The protein below binds the small molecule below.
Small molecule (SMILES): C=C(C)[C@H]1CN[C@H](C(=O)O)[C@H]1CC(=O)O

Binding-site contacts:
Ligand atom CG1 contacts residue THR645 of chain 1.C at 3.1 Å.
Ligand atom O contacts residue ARG480 of chain 1.C at 3.0 Å (salt-bridge).
Ligand atom O contacts residue GLY643 of chain 1.C at 3.6 Å.
Ligand atom CB contacts residue GLU695 of chain 1.C at 3.9 Å.
Ligand atom N contacts residue PRO473 of chain 1.C at 3.4 Å (h-bond).
Ligand atom N contacts residue THR475 of chain 1.C at 3.1 Å (h-bond).
Ligand atom CA contacts residue SER644 of chain 1.C at 3.9 Å.
Ligand atom OXT contacts residue LEU474 of chain 1.C at 3.9 Å.
Ligand atom OXT contacts residue THR475 of chain 1.C at 2.8 Å (h-bond).
Ligand atom C contacts residue ARG480 of chain 1.C at 3.7 Å.
Ligand atom N contacts residue GLU695 of chain 1.C at 2.9 Å (salt-bridge).
Ligand atom OXT contacts residue TYR445 of chain 1.C at 3.7 Å.
Ligand atom OD1 contacts residue THR645 of chain 1.C at 2.8 Å (h-bond).
Ligand atom OXT contacts residue ARG480 of chain 1.C at 3.0 Å (salt-bridge).
Ligand atom CD1 contacts residue MET698 of chain 1.C at 3.8 Å (hydrophobic).
Ligand atom CA contacts residue GLU695 of chain 1.C at 3.3 Å.
Ligand atom OD2 contacts residue THR645 of chain 1.C at 2.3 Å (h-bond).
Ligand atom O contacts residue SER644 of chain 1.C at 3.0 Å (h-bond).
Ligand atom CA contacts residue THR475 of chain 1.C at 3.1 Å.
Ligand atom OD1 contacts residue GLY643 of chain 1.C at 3.1 Å.
Ligand atom CD2 contacts residue LEU640 of chain 1.C at 3.9 Å (hydrophobic).
Ligand atom CG1 contacts residue GLU695 of chain 1.C at 3.5 Å.
Ligand atom C contacts residue SER644 of chain 1.C at 3.1 Å.
Ligand atom CD1 contacts residue TYR445 of chain 1.C at 3.7 Å (hydrophobic).
Ligand atom CD contacts residue GLU695 of chain 1.C at 3.5 Å.
Ligand atom C contacts residue THR475 of chain 1.C at 3.2 Å.
Ligand atom CB1 contacts residue GLU695 of chain 1.C at 3.2 Å.
Ligand atom CG1 contacts residue SER644 of chain 1.C at 3.8 Å.
Ligand atom CG contacts residue TYR445 of chain 1.C at 3.5 Å (hydrophobic).
Ligand atom CD2 contacts residue TYR445 of chain 1.C at 3.5 Å (hydrophobic).
Ligand atom CG2 contacts residue TYR445 of chain 1.C at 3.4 Å (hydrophobic).
Ligand atom CD contacts residue MET698 of chain 1.C at 3.8 Å (hydrophobic).
Ligand atom OD1 contacts residue SER644 of chain 1.C at 2.6 Å (h-bond).
Ligand atom OXT contacts residue PRO473 of chain 1.C at 3.7 Å.
Ligand atom CB1 contacts residue LEU640 of chain 1.C at 3.7 Å (hydrophobic).
Ligand atom N contacts residue TYR722 of chain 1.C at 3.9 Å.
Ligand atom CD contacts residue PRO473 of chain 1.C at 3.5 Å (hydrophobic).
Ligand atom OXT contacts residue SER644 of chain 1.C at 3.3 Å (h-bond).
Ligand atom CD contacts residue TYR445 of chain 1.C at 3.5 Å (hydrophobic).
Ligand atom OD2 contacts residue GLU695 of chain 1.C at 3.1 Å (salt-bridge).

Sequence of chain 1.C:
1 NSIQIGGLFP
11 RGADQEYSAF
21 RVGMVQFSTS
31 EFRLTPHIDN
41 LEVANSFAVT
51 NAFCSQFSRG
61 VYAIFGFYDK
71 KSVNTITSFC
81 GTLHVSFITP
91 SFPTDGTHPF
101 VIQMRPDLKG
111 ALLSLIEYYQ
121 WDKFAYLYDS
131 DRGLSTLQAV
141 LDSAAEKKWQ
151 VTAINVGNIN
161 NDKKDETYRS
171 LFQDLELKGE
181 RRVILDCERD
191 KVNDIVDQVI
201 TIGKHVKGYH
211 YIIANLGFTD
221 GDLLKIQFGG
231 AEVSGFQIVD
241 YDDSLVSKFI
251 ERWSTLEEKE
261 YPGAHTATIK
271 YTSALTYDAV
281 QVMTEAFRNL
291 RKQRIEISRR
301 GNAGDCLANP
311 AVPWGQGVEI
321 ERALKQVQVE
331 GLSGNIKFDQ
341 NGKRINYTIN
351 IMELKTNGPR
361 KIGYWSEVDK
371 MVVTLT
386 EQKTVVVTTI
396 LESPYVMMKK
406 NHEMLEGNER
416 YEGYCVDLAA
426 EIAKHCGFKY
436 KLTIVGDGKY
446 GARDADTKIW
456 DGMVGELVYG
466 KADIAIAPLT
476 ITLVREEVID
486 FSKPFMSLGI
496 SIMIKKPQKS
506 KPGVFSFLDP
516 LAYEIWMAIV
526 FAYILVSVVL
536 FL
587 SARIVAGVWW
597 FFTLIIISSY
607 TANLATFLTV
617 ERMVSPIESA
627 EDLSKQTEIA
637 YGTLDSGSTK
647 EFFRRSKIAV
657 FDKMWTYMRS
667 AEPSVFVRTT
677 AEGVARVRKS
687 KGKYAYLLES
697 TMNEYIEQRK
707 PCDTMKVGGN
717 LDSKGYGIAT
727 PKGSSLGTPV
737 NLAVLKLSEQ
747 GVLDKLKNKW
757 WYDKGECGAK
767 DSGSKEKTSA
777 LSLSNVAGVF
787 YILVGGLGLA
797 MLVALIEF